A small-molecule ligand and the protein it binds are described below.
Small molecule (SMILES): CC(=O)N[C@@H]1[C@@H](O)[C@H](O)[C@@H](CO)O[C@H]1O

Binding-site contacts:
Ligand atom N2 contacts residue PRO2248 of chain 1.B at 3.8 Å.
Ligand atom N2 contacts residue ASN2250 of chain 1.B at 2.8 Å (h-bond).
Ligand atom C8 contacts residue GLU2247 of chain 1.B at 4.2 Å.
Ligand atom C1 contacts residue ASN2250 of chain 1.B at 1.4 Å.
Ligand atom C4 contacts residue ASN2250 of chain 1.B at 4.3 Å.
Ligand atom C5 contacts residue ASN2250 of chain 1.B at 3.7 Å.
Ligand atom C8 contacts residue ARG2241 of chain 1.B at 4.0 Å.
Ligand atom O5 contacts residue ASN2250 of chain 1.B at 2.5 Å (h-bond).
Ligand atom C3 contacts residue ASN2250 of chain 1.B at 3.8 Å.
Ligand atom C8 contacts residue ASN2250 of chain 1.B at 4.3 Å.
Ligand atom C8 contacts residue PRO2248 of chain 1.B at 3.9 Å (hydrophobic).
Ligand atom C7 contacts residue ASN2250 of chain 1.B at 3.2 Å.
Ligand atom C2 contacts residue ASN2250 of chain 1.B at 2.5 Å.
Ligand atom C7 contacts residue PRO2248 of chain 1.B at 4.4 Å (hydrophobic).
Ligand atom O7 contacts residue ASN2250 of chain 1.B at 3.4 Å (h-bond).

Sequence of chain 1.B:
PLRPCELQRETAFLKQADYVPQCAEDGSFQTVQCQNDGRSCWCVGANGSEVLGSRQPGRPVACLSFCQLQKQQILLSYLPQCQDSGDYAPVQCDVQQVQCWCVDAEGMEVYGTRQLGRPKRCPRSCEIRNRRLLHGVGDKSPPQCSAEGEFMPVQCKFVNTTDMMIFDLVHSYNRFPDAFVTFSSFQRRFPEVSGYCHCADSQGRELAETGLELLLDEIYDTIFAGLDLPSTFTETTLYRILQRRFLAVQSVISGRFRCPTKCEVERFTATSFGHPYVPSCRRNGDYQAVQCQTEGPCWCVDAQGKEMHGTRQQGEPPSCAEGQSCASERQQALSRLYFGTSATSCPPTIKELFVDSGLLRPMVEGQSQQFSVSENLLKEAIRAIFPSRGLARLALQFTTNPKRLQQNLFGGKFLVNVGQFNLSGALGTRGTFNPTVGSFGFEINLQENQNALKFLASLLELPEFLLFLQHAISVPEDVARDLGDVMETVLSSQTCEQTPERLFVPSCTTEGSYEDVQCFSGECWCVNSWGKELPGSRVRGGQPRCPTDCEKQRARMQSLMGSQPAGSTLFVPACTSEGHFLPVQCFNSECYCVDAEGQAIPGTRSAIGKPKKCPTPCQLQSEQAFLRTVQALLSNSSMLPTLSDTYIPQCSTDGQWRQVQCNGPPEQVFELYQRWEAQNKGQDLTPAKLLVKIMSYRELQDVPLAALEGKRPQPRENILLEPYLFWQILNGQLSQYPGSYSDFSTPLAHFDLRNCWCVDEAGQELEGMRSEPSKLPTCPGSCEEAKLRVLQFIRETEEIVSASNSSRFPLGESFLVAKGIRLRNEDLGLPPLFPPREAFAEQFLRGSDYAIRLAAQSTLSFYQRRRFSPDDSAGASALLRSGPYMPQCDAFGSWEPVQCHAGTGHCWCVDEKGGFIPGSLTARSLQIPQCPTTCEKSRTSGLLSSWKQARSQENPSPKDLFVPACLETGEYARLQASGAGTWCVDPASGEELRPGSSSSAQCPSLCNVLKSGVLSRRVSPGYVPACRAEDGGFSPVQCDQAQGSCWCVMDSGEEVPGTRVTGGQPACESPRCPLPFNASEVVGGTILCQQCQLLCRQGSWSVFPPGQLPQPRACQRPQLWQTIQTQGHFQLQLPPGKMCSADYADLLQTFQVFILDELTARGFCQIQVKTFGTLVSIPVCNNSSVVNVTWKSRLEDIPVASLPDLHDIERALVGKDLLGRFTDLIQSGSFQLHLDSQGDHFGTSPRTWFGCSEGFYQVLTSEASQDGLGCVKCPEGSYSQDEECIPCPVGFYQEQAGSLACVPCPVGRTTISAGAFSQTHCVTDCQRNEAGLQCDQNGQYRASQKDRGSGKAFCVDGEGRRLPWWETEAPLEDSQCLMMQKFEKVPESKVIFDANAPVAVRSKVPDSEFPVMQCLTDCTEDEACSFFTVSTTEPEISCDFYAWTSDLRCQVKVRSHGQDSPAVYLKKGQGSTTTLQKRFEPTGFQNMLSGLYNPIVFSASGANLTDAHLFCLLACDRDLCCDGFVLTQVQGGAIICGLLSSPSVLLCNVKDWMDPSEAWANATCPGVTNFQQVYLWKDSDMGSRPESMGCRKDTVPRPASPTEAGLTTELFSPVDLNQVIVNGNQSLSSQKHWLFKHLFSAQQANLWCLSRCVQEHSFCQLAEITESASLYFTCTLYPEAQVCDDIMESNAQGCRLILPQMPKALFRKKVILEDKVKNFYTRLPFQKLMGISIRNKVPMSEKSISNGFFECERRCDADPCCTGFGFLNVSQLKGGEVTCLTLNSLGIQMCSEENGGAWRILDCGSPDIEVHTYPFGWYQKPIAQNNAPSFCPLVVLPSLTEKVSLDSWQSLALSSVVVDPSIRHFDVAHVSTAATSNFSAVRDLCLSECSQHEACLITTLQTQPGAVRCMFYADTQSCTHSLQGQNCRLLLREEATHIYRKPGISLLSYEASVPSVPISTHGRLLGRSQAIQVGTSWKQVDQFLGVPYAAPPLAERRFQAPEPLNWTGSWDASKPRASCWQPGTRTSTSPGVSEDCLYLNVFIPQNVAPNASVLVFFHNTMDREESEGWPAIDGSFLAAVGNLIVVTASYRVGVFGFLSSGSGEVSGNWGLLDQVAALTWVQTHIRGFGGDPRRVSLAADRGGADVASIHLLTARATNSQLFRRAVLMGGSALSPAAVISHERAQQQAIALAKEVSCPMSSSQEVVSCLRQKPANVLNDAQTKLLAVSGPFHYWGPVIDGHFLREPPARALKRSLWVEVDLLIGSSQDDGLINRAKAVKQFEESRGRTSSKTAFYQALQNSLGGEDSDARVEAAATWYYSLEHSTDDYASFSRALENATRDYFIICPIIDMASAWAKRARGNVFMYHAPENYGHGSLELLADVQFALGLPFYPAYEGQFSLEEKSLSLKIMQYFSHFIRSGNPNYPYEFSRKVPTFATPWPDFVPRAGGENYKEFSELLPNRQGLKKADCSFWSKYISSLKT